Binding-site contacts:
Ligand atom N contacts residue LYS27 of chain 1.A at 3.8 Å.
Ligand atom CG contacts residue PRO126 of chain 1.A at 3.9 Å (hydrophobic).
Ligand atom C contacts residue LYS27 of chain 1.A at 3.9 Å.
Ligand atom CG contacts residue GLN125 of chain 1.A at 3.8 Å.
Ligand atom CD contacts residue GLN125 of chain 1.A at 3.4 Å.
Ligand atom CA contacts residue LYS27 of chain 1.A at 4.4 Å.
Ligand atom CB contacts residue GLN125 of chain 1.A at 4.3 Å.
Ligand atom OXT contacts residue LYS27 of chain 1.A at 2.8 Å (salt-bridge).
Ligand atom N contacts residue GLN125 of chain 1.A at 3.8 Å.

The small molecule below binds the protein below.
Small molecule (SMILES): O=C(O)[C@@H]1CCCN1

Sequence of chain 1.A:
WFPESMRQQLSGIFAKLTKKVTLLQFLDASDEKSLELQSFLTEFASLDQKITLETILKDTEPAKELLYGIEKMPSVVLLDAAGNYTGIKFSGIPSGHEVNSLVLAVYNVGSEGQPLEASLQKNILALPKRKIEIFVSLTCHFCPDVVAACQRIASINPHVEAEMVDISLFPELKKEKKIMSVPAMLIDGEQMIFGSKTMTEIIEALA